Sequence of chain 11.C:
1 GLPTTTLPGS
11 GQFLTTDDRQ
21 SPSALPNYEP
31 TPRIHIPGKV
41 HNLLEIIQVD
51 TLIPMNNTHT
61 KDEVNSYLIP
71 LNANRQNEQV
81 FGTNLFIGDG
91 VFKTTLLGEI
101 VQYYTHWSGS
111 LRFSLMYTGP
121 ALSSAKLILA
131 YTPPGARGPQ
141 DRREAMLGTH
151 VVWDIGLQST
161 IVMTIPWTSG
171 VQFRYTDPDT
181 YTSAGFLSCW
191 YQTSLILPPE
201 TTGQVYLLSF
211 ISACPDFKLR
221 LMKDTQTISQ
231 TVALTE

Binding-site contacts:
Ligand atom CL1 contacts residue LEU25 of chain 11.C at 3.5 Å.
Ligand atom CL2 contacts residue MET224 of chain 11.A at 2.9 Å.
Ligand atom C5A contacts residue VAL176 of chain 11.A at 3.2 Å (hydrophobic).
Ligand atom C4C contacts residue TYR128 of chain 11.A at 3.5 Å (hydrophobic).
Ligand atom C5 contacts residue LEU106 of chain 11.A at 3.5 Å (hydrophobic).
Ligand atom C3D contacts residue LEU116 of chain 11.A at 3.6 Å (hydrophobic).
Ligand atom O1B contacts residue TYR152 of chain 11.A at 3.8 Å.
Ligand atom C5A contacts residue ALA150 of chain 11.A at 3.2 Å (hydrophobic).
Ligand atom C1B contacts residue TYR152 of chain 11.A at 3.8 Å (hydrophobic).
Ligand atom N3A contacts residue ALA24 of chain 11.C at 3.6 Å.
Ligand atom C4A contacts residue VAL176 of chain 11.A at 3.7 Å (hydrophobic).
Ligand atom C1B contacts residue VAL188 of chain 11.A at 3.8 Å (hydrophobic).
Ligand atom C5B contacts residue TYR152 of chain 11.A at 3.8 Å (hydrophobic).
Ligand atom N3A contacts residue PRO174 of chain 11.A at 3.6 Å (h-bond).
Ligand atom C4B contacts residue PHE186 of chain 11.A at 3.4 Å (hydrophobic).
Ligand atom C31 contacts residue LEU106 of chain 11.A at 3.8 Å (hydrophobic).
Ligand atom O1 contacts residue MET221 of chain 11.A at 3.1 Å (h-bond).
Ligand atom C2B contacts residue MET224 of chain 11.A at 3.6 Å (hydrophobic).
Ligand atom O1A contacts residue PHE186 of chain 11.A at 2.9 Å.
Ligand atom C3 contacts residue LEU106 of chain 11.A at 3.4 Å (hydrophobic).
Ligand atom C31 contacts residue ASN219 of chain 11.A at 3.8 Å.
Ligand atom C3C contacts residue ILE104 of chain 11.A at 3.6 Å (hydrophobic).
Ligand atom C4 contacts residue LEU106 of chain 11.A at 2.5 Å (hydrophobic).
Ligand atom C3B contacts residue PHE186 of chain 11.A at 3.7 Å (hydrophobic).
Ligand atom C6B contacts residue TYR152 of chain 11.A at 3.8 Å (hydrophobic).
Ligand atom C1C contacts residue TYR128 of chain 11.A at 3.5 Å (hydrophobic).
Ligand atom C5C contacts residue VAL188 of chain 11.A at 2.9 Å (hydrophobic).
Ligand atom O1A contacts residue ALA150 of chain 11.A at 3.8 Å.
Ligand atom C5A contacts residue PHE186 of chain 11.A at 3.5 Å (hydrophobic).
Ligand atom C3B contacts residue MET224 of chain 11.A at 3.4 Å (hydrophobic).
Ligand atom C6B contacts residue VAL188 of chain 11.A at 3.8 Å (hydrophobic).
Ligand atom C2D contacts residue SER107 of chain 11.A at 3.8 Å.
Ligand atom CL2 contacts residue ILE104 of chain 11.A at 3.1 Å.
Ligand atom CL1 contacts residue VAL188 of chain 11.A at 3.5 Å.
Ligand atom N2 contacts residue ASN219 of chain 11.A at 3.4 Å (h-bond).
Ligand atom C2A contacts residue PHE186 of chain 11.A at 3.3 Å (hydrophobic).
Ligand atom N2 contacts residue MET221 of chain 11.A at 3.5 Å (h-bond).
Ligand atom C4A contacts residue PRO174 of chain 11.A at 3.3 Å (hydrophobic).
Ligand atom C4A contacts residue SER175 of chain 11.A at 3.8 Å.
Ligand atom O1D contacts residue SER107 of chain 11.A at 3.2 Å.

Sequence of chain 12.C:
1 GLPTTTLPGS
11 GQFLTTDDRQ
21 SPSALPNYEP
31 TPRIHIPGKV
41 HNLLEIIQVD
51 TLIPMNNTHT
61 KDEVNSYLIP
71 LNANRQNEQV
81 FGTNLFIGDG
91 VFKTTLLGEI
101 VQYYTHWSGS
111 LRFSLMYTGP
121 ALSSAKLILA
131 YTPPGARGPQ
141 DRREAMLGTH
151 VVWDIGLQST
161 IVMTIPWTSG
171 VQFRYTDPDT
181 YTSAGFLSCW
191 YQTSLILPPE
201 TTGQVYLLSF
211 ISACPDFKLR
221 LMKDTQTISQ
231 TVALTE

Sequence of chain 11.A:
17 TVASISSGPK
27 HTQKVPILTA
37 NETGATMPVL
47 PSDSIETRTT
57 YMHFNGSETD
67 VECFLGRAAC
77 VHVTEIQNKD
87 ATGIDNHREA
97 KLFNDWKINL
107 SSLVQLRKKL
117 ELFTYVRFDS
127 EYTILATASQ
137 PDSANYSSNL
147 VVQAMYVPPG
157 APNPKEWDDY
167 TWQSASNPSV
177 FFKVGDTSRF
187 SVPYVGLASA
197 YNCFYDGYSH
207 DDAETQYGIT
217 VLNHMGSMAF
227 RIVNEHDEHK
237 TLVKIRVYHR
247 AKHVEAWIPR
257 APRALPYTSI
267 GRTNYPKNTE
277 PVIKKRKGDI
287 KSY

This protein binds this small molecule.
Small molecule (SMILES): OCCOCOCc1cc(CCCCCOc2c(Cl)cc(C3=NCCO3)cc2Cl)on1